Binding-site contacts:
Ligand atom C18 contacts residue ASN243 of chain 1.B at 3.2 Å.
Ligand atom C13 contacts residue ILE298 of chain 1.B at 3.6 Å (hydrophobic).
Ligand atom C23 contacts residue PHE294 of chain 1.B at 3.1 Å (hydrophobic).
Ligand atom C31 contacts residue SER290 of chain 1.B at 3.5 Å.
Ligand atom C14 contacts residue MET195 of chain 1.B at 3.4 Å (hydrophobic).
Ligand atom C28 contacts residue SER290 of chain 1.B at 3.8 Å.
Ligand atom C22 contacts residue PRO244 of chain 1.B at 3.9 Å (hydrophobic).
Ligand atom S7 contacts residue PHE294 of chain 1.B at 3.9 Å.
Ligand atom O24 contacts residue LEU241 of chain 1.B at 3.0 Å.
Ligand atom C22 contacts residue PHE294 of chain 1.B at 3.9 Å (hydrophobic).
Ligand atom C8 contacts residue PHE294 of chain 1.B at 3.5 Å (hydrophobic).
Ligand atom C21 contacts residue THR255 of chain 1.B at 3.6 Å.
Ligand atom S20 contacts residue ASN243 of chain 1.B at 4.0 Å.
Ligand atom C23 contacts residue PRO244 of chain 1.B at 3.9 Å (hydrophobic).
Ligand atom O12 contacts residue PHE294 of chain 1.B at 4.0 Å.
Ligand atom C19 contacts residue ASN243 of chain 1.B at 3.7 Å.
Ligand atom C21 contacts residue TYR251 of chain 1.B at 3.7 Å (hydrophobic).
Ligand atom C31 contacts residue PHE294 of chain 1.B at 3.9 Å (hydrophobic).
Ligand atom O25 contacts residue PHE262 of chain 1.B at 3.6 Å.
Ligand atom C6 contacts residue PHE294 of chain 1.B at 3.9 Å (hydrophobic).
Ligand atom C29 contacts residue MET279 of chain 1.B at 3.9 Å (hydrophobic).
Ligand atom C22 contacts residue GLN291 of chain 1.B at 2.7 Å.
Ligand atom O12 contacts residue MET195 of chain 1.B at 3.5 Å.
Ligand atom C14 contacts residue ILE298 of chain 1.B at 3.7 Å (hydrophobic).
Ligand atom O26 contacts residue GLN291 of chain 1.B at 3.4 Å (h-bond).
Ligand atom C21 contacts residue GLN291 of chain 1.B at 3.3 Å.
Ligand atom C4 contacts residue MET195 of chain 1.B at 3.9 Å (hydrophobic).
Ligand atom C28 contacts residue MET259 of chain 1.B at 3.5 Å (hydrophobic).
Ligand atom C30 contacts residue SER290 of chain 1.B at 3.6 Å.
Ligand atom S20 contacts residue ILE258 of chain 1.B at 4.0 Å.
Ligand atom O24 contacts residue PO41 of chain 1.X at 3.8 Å.
Ligand atom C17 contacts residue LEU241 of chain 1.B at 3.9 Å (hydrophobic).
Ligand atom C29 contacts residue SER290 of chain 1.B at 3.7 Å.
Ligand atom C18 contacts residue TYR81 of chain 1.B at 3.3 Å (hydrophobic).
Ligand atom C22 contacts residue TYR251 of chain 1.B at 3.6 Å (hydrophobic).
Ligand atom C9 contacts residue PHE294 of chain 1.B at 3.7 Å (hydrophobic).
Ligand atom C27 contacts residue GLN291 of chain 1.B at 4.0 Å.
Ligand atom C13 contacts residue MET195 of chain 1.B at 3.6 Å (hydrophobic).
Ligand atom N16 contacts residue PHE294 of chain 1.B at 3.7 Å.
Ligand atom O26 contacts residue PHE294 of chain 1.B at 3.6 Å.

Sequence of chain 1.B:
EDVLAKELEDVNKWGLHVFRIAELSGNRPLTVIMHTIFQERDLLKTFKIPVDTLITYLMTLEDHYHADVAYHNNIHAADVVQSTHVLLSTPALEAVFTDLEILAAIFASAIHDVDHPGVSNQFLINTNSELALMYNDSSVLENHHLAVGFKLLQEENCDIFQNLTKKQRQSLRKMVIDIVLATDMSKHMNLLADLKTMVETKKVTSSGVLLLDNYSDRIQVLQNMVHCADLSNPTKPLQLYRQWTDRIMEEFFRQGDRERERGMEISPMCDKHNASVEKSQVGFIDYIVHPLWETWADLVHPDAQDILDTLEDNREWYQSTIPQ

The small molecule below binds the protein below.
Small molecule (SMILES): C=COC(=O)N1CCc2c(sc(NC(=O)Cc3cccs3)c2C(=O)OC2CCCC2)C1